Sequence of chain 1.A:
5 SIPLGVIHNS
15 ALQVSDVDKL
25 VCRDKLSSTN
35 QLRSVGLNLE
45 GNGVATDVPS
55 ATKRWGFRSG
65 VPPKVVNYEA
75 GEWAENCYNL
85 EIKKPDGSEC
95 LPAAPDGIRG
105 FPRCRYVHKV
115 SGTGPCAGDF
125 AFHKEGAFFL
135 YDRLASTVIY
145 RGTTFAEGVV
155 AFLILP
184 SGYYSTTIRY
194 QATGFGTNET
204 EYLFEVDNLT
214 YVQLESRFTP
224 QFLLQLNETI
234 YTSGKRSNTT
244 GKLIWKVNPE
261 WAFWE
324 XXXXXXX

Binding-site contacts:
Ligand atom O6 contacts residue GLU129 of chain 1.A at 3.8 Å.
Ligand atom C5 contacts residue GLN7 of chain 1.B at 3.8 Å.
Ligand atom O3 contacts residue GOL1 of chain 1.M at 4.1 Å.
Ligand atom O5 contacts residue GLN7 of chain 1.B at 2.8 Å (h-bond).
Ligand atom O3 contacts residue GLU129 of chain 1.A at 3.9 Å.
Ligand atom O6 contacts residue LYS128 of chain 1.A at 4.0 Å.
Ligand atom C5 contacts residue GLU129 of chain 1.A at 3.7 Å.
Ligand atom C5 contacts residue ASN62 of chain 1.B at 3.6 Å.
Ligand atom C7 contacts residue ASN62 of chain 1.B at 3.5 Å.
Ligand atom C4 contacts residue ASN62 of chain 1.B at 4.2 Å.
Ligand atom C3 contacts residue GOL1 of chain 1.M at 3.3 Å.
Ligand atom C7 contacts residue GLU129 of chain 1.A at 3.8 Å.
Ligand atom O6 contacts residue PRO8 of chain 1.B at 3.7 Å.
Ligand atom O6 contacts residue LEU28 of chain 3.B at 4.2 Å.
Ligand atom C8 contacts residue THR65 of chain 1.B at 3.5 Å.
Ligand atom C8 contacts residue PRO8 of chain 1.B at 3.6 Å (hydrophobic).
Ligand atom N2 contacts residue GLU129 of chain 1.A at 4.2 Å.
Ligand atom C6 contacts residue GLU129 of chain 1.A at 3.8 Å.
Ligand atom O5 contacts residue ASN62 of chain 1.B at 2.3 Å (h-bond).
Ligand atom O7 contacts residue ALA131 of chain 1.A at 4.1 Å.
Ligand atom C6 contacts residue GLN7 of chain 1.B at 3.4 Å.
Ligand atom C2 contacts residue GOL1 of chain 1.M at 3.6 Å.
Ligand atom C1 contacts residue GOL1 of chain 1.M at 3.2 Å.
Ligand atom C8 contacts residue ALA131 of chain 1.A at 3.8 Å (hydrophobic).
Ligand atom N2 contacts residue GOL1 of chain 1.M at 3.1 Å (h-bond).
Ligand atom C1 contacts residue GLN7 of chain 1.B at 3.6 Å.
Ligand atom C2 contacts residue ASN62 of chain 1.B at 2.5 Å.
Ligand atom C8 contacts residue GLY130 of chain 1.A at 3.9 Å.
Ligand atom O7 contacts residue VAL153 of chain 1.A at 4.0 Å.
Ligand atom C7 contacts residue GOL1 of chain 1.M at 4.1 Å.
Ligand atom C8 contacts residue GLU129 of chain 1.A at 3.4 Å.
Ligand atom C8 contacts residue TRP30 of chain 3.B at 4.0 Å (hydrophobic).
Ligand atom C1 contacts residue ASN62 of chain 1.B at 1.4 Å.
Ligand atom C8 contacts residue VAL153 of chain 1.A at 3.9 Å (hydrophobic).
Ligand atom C4 contacts residue GOL1 of chain 1.M at 4.2 Å.
Ligand atom O7 contacts residue ASN62 of chain 1.B at 3.7 Å.
Ligand atom N2 contacts residue ASN62 of chain 1.B at 3.0 Å (h-bond).
Ligand atom O6 contacts residue GLN7 of chain 1.B at 2.3 Å (h-bond).
Ligand atom C3 contacts residue ASN62 of chain 1.B at 3.8 Å.
Ligand atom O7 contacts residue LEU43 of chain 1.A at 3.8 Å.

Sequence of chain 3.B:
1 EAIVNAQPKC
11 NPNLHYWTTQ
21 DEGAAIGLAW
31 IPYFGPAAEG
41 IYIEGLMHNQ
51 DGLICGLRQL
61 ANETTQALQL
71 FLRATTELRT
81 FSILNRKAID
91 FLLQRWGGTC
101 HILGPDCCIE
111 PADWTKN

Sequence of chain 1.B:
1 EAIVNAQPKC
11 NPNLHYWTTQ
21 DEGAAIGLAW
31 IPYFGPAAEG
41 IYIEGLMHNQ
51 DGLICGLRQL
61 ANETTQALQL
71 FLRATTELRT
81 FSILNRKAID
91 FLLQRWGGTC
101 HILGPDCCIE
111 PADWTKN

The small molecule below binds the protein below.
Small molecule (SMILES): CC(=O)N[C@H]1[C@H](O[C@H]2[C@H](O)[C@@H](NC(C)=O)CO[C@@H]2CO)O[C@H](CO)[C@@H](O[C@@H]2O[C@H](CO[C@H]3O[C@H](CO)[C@@H](O)[C@H](O)[C@@H]3O)[C@@H](O)[C@H](O[C@H]3O[C@H](CO)[C@@H](O)[C@H](O)[C@@H]3O)[C@@H]2O)[C@@H]1O